The small molecule below binds the protein below.
Small molecule (SMILES): CC(=O)N[C@@H]1[C@@H](O)[C@@H](O)[C@@H](CO)O[C@H]1O

Binding-site contacts:
Ligand atom O3 contacts residue ASN480 of chain 1.C at 4.1 Å.
Ligand atom C2 contacts residue ILE478 of chain 1.C at 4.1 Å (hydrophobic).
Ligand atom N2 contacts residue ILE478 of chain 1.C at 3.5 Å (h-bond).
Ligand atom C3 contacts residue GLN479 of chain 1.C at 3.8 Å.
Ligand atom O1 contacts residue ARG560 of chain 1.C at 3.9 Å.
Ligand atom C4 contacts residue PHE453 of chain 1.C at 4.0 Å (hydrophobic).
Ligand atom C6 contacts residue PHE453 of chain 1.C at 3.8 Å (hydrophobic).
Ligand atom C3 contacts residue ARG560 of chain 1.C at 4.1 Å.
Ligand atom C7 contacts residue GLN479 of chain 1.C at 4.1 Å.
Ligand atom C5 contacts residue PHE453 of chain 1.C at 4.3 Å (hydrophobic).
Ligand atom C6 contacts residue ARG560 of chain 1.C at 3.9 Å.
Ligand atom C8 contacts residue GLN479 of chain 1.C at 3.8 Å.
Ligand atom O4 contacts residue TYR483 of chain 1.C at 3.8 Å.
Ligand atom C4 contacts residue ARG481 of chain 1.C at 3.3 Å.
Ligand atom O6 contacts residue PHE451 of chain 1.C at 3.7 Å.
Ligand atom C5 contacts residue ARG560 of chain 1.C at 3.9 Å.
Ligand atom O3 contacts residue GLN479 of chain 1.C at 3.9 Å.
Ligand atom C3 contacts residue ILE478 of chain 1.C at 3.6 Å (hydrophobic).
Ligand atom C1 contacts residue ARG560 of chain 1.C at 3.9 Å.
Ligand atom C2 contacts residue ARG560 of chain 1.C at 3.7 Å.
Ligand atom C7 contacts residue ARG481 of chain 1.C at 4.0 Å.
Ligand atom O7 contacts residue ARG560 of chain 1.C at 4.2 Å.
Ligand atom O5 contacts residue ARG560 of chain 1.C at 3.0 Å (salt-bridge).
Ligand atom O6 contacts residue TYR483 of chain 1.C at 4.0 Å.
Ligand atom O3 contacts residue ARG481 of chain 1.C at 3.0 Å.
Ligand atom C6 contacts residue TYR483 of chain 1.C at 3.9 Å (hydrophobic).
Ligand atom C7 contacts residue ILE478 of chain 1.C at 2.8 Å (hydrophobic).
Ligand atom O7 contacts residue ILE478 of chain 1.C at 2.8 Å (h-bond).
Ligand atom O3 contacts residue ARG560 of chain 1.C at 4.1 Å.
Ligand atom O4 contacts residue ARG560 of chain 1.C at 2.6 Å (salt-bridge).
Ligand atom O4 contacts residue ARG481 of chain 1.C at 2.9 Å (salt-bridge).
Ligand atom O6 contacts residue ARG560 of chain 1.C at 4.2 Å.
Ligand atom C8 contacts residue ILE478 of chain 1.C at 3.1 Å (hydrophobic).
Ligand atom O3 contacts residue ILE478 of chain 1.C at 2.8 Å (h-bond).
Ligand atom N2 contacts residue GLN479 of chain 1.C at 3.6 Å (h-bond).
Ligand atom C3 contacts residue ARG481 of chain 1.C at 4.2 Å.
Ligand atom O7 contacts residue ARG481 of chain 1.C at 3.2 Å (salt-bridge).
Ligand atom C4 contacts residue ARG560 of chain 1.C at 3.7 Å.
Ligand atom C8 contacts residue ARG481 of chain 1.C at 4.0 Å.
Ligand atom C4 contacts residue GLN479 of chain 1.C at 4.2 Å.

Sequence of chain 1.C:
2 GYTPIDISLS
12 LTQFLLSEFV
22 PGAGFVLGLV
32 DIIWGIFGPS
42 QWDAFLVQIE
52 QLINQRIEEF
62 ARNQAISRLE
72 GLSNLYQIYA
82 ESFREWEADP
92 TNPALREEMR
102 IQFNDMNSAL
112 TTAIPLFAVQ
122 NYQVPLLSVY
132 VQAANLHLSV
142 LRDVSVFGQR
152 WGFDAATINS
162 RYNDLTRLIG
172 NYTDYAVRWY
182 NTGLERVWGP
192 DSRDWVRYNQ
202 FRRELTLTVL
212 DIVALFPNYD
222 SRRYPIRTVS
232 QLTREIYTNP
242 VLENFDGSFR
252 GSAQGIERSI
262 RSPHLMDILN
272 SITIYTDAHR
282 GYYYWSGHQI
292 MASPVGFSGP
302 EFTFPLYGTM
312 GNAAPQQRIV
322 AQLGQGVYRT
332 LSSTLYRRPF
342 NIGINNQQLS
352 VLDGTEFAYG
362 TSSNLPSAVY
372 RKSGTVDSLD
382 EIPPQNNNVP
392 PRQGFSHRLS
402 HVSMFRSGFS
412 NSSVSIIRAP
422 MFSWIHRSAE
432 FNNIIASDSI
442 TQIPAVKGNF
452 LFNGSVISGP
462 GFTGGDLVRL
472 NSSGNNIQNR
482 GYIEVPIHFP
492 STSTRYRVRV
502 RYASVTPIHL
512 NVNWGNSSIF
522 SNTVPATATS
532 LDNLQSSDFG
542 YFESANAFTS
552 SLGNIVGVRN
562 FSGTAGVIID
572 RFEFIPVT